A small-molecule ligand and the protein it binds are described below.
Small molecule (SMILES): [H]/N=C(\N)c1ccc(CNC(=O)CNC(=O)[C@@H](CCCN/C(N)=N/[H])NS(=O)(=O)Cc2ccccc2)cc1

Sequence of chain 1.A:
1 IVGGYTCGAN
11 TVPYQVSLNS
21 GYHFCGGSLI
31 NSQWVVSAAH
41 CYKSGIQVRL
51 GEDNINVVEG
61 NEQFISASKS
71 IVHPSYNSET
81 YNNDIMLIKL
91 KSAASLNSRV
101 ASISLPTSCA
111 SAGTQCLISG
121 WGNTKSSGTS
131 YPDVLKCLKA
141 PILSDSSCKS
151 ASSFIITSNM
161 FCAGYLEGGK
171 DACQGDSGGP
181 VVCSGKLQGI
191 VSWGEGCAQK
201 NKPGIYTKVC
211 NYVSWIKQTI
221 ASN

Binding-site contacts:
Ligand atom C17 contacts residue PEU1 of chain 1.F at 3.6 Å.
Ligand atom C7 contacts residue GLU195 of chain 1.A at 3.6 Å.
Ligand atom C34 contacts residue PHE154 of chain 1.A at 3.6 Å (hydrophobic).
Ligand atom O18 contacts residue PEU1 of chain 1.F at 3.6 Å.
Ligand atom C27 contacts residue ALA172 of chain 1.A at 3.1 Å (hydrophobic).
Ligand atom O10 contacts residue GLY196 of chain 1.A at 3.7 Å.
Ligand atom N37 contacts residue PHE154 of chain 1.A at 3.6 Å.
Ligand atom O14 contacts residue TRP193 of chain 1.A at 3.3 Å.
Ligand atom C25 contacts residue TRP193 of chain 1.A at 3.6 Å (hydrophobic).
Ligand atom N15 contacts residue SO41 of chain 1.D at 3.0 Å (h-bond).
Ligand atom N29 contacts residue ALA172 of chain 1.A at 3.3 Å (h-bond).
Ligand atom C20 contacts residue SER177 of chain 1.A at 3.3 Å.
Ligand atom C22 contacts residue CYS173 of chain 1.A at 3.5 Å (hydrophobic).
Ligand atom N19 contacts residue SER192 of chain 1.A at 2.9 Å (h-bond).
Ligand atom N28 contacts residue GLY204 of chain 1.A at 3.4 Å.
Ligand atom N28 contacts residue ALA172 of chain 1.A at 3.2 Å (h-bond).
Ligand atom N29 contacts residue ASP171 of chain 1.A at 2.8 Å (salt-bridge).
Ligand atom N11 contacts residue GLY194 of chain 1.A at 2.7 Å (h-bond).
Ligand atom C7 contacts residue GLY196 of chain 1.A at 2.8 Å.
Ligand atom N37 contacts residue TRP193 of chain 1.A at 3.4 Å.
Ligand atom C12 contacts residue SO41 of chain 1.D at 3.6 Å.
Ligand atom C23 contacts residue VAL191 of chain 1.A at 3.6 Å (hydrophobic).
Ligand atom C32 contacts residue PHE154 of chain 1.A at 3.5 Å (hydrophobic).
Ligand atom C25 contacts residue GLY194 of chain 1.A at 3.4 Å.
Ligand atom C30 contacts residue SO41 of chain 1.D at 3.6 Å.
Ligand atom C16 contacts residue TYR81 of chain 1.A at 3.2 Å (hydrophobic).
Ligand atom O10 contacts residue GLY194 of chain 1.A at 3.3 Å (h-bond).
Ligand atom S8 contacts residue GLY194 of chain 1.A at 3.4 Å (h-bond).
Ligand atom N28 contacts residue ASP171 of chain 1.A at 2.8 Å (salt-bridge).
Ligand atom N35 contacts residue PHE154 of chain 1.A at 3.7 Å.
Ligand atom O14 contacts residue GLY194 of chain 1.A at 3.0 Å (h-bond).
Ligand atom N35 contacts residue GLU79 of chain 1.A at 2.8 Å (salt-bridge).
Ligand atom C22 contacts residue VAL191 of chain 1.A at 3.6 Å (hydrophobic).
Ligand atom N29 contacts residue GLY196 of chain 1.A at 2.8 Å (h-bond).
Ligand atom C20 contacts residue SER192 of chain 1.A at 3.7 Å.
Ligand atom N15 contacts residue TYR81 of chain 1.A at 3.3 Å (h-bond).
Ligand atom C27 contacts residue ASP171 of chain 1.A at 3.6 Å.
Ligand atom N33 contacts residue PHE154 of chain 1.A at 3.7 Å.
Ligand atom C31 contacts residue TRP193 of chain 1.A at 3.6 Å (hydrophobic).
Ligand atom C25 contacts residue GLY196 of chain 1.A at 3.7 Å.